Binding-site contacts:
Ligand atom C1 contacts residue THR151 of chain 1.A at 3.6 Å.
Ligand atom N5 contacts residue ARG85 of chain 1.A at 3.6 Å (salt-bridge).
Ligand atom C1 contacts residue SER56 of chain 1.A at 3.5 Å.
Ligand atom N5 contacts residue PRO88 of chain 1.A at 3.7 Å.
Ligand atom C8 contacts residue GLY86 of chain 1.A at 3.7 Å.
Ligand atom N5 contacts residue ARG122 of chain 1.A at 2.9 Å (salt-bridge).
Ligand atom C11 contacts residue PRO88 of chain 1.A at 3.8 Å (hydrophobic).
Ligand atom C20 contacts residue ASN55 of chain 1.A at 3.9 Å.
Ligand atom C12 contacts residue ARG122 of chain 1.A at 3.4 Å.
Ligand atom C2 contacts residue ASP82 of chain 1.A at 3.8 Å.
Ligand atom C2 contacts residue ILE153 of chain 1.A at 3.9 Å (hydrophobic).
Ligand atom C9 contacts residue GLU59 of chain 1.A at 3.6 Å.
Ligand atom N4 contacts residue GLU59 of chain 1.A at 3.7 Å.
Ligand atom C1 contacts residue VAL80 of chain 1.A at 3.3 Å (hydrophobic).
Ligand atom C3 contacts residue ASP82 of chain 1.A at 3.5 Å.
Ligand atom N1 contacts residue SER56 of chain 1.A at 3.2 Å (h-bond).
Ligand atom C11 contacts residue GLU59 of chain 1.A at 3.9 Å.
Ligand atom C1 contacts residue ASP82 of chain 1.A at 3.9 Å.
Ligand atom N2 contacts residue ASP82 of chain 1.A at 3.3 Å (salt-bridge).
Ligand atom C11 contacts residue ARG85 of chain 1.A at 3.8 Å.
Ligand atom C15 contacts residue ARG85 of chain 1.A at 3.4 Å.
Ligand atom C4 contacts residue ILE87 of chain 1.A at 3.6 Å (hydrophobic).
Ligand atom C13 contacts residue ARG85 of chain 1.A at 3.3 Å.
Ligand atom C2 contacts residue SER56 of chain 1.A at 3.2 Å.
Ligand atom C12 contacts residue ARG85 of chain 1.A at 3.5 Å.
Ligand atom C14 contacts residue ARG85 of chain 1.A at 3.5 Å.
Ligand atom N5 contacts residue GLY86 of chain 1.A at 3.8 Å.
Ligand atom C12 contacts residue PRO88 of chain 1.A at 3.7 Å (hydrophobic).
Ligand atom C17 contacts residue ILE103 of chain 1.A at 3.7 Å (hydrophobic).
Ligand atom N6 contacts residue ASN55 of chain 1.A at 3.7 Å.
Ligand atom O contacts residue ASN55 of chain 1.A at 3.8 Å.
Ligand atom C7 contacts residue ILE87 of chain 1.A at 3.6 Å (hydrophobic).
Ligand atom C2 contacts residue ILE52 of chain 1.A at 3.7 Å (hydrophobic).
Ligand atom C8 contacts residue GLU59 of chain 1.A at 3.3 Å.
Ligand atom N1 contacts residue ASP82 of chain 1.A at 2.8 Å (salt-bridge).
Ligand atom C18 contacts residue ILE103 of chain 1.A at 3.6 Å (hydrophobic).
Ligand atom N1 contacts residue THR151 of chain 1.A at 3.7 Å.
Ligand atom C12 contacts residue GLY86 of chain 1.A at 3.1 Å.
Ligand atom C5 contacts residue ASN55 of chain 1.A at 3.8 Å.
Ligand atom C1 contacts residue ILE153 of chain 1.A at 3.9 Å (hydrophobic).

Sequence of chain 1.A:
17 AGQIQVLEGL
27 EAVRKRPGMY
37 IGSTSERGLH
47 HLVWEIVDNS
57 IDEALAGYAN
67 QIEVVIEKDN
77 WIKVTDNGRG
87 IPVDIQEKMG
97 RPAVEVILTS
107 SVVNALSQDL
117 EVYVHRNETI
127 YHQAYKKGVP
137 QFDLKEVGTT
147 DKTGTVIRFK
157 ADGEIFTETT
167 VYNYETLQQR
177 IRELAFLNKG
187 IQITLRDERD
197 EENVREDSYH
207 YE

A small-molecule ligand and the protein it binds are described below.
Small molecule (SMILES): CCNC(=O)Nc1cn(-c2ccccn2)c2cc(-c3cccnc3)cnc12